Sequence of chain 1.A:
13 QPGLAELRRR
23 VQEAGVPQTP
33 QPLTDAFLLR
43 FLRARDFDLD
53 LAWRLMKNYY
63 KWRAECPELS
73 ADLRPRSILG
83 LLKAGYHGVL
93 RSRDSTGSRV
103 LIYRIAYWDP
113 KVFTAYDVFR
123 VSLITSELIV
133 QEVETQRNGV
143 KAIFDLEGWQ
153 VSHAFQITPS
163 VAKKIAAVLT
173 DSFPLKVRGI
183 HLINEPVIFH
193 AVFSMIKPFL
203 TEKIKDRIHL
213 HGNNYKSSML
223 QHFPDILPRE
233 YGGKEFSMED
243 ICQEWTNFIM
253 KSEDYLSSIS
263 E

The protein below binds the small molecule below.
Small molecule (SMILES): CCCC(=O)OC[C@H](CO[P](=O)(O)OC1[C@H](O)[C@H](OP(=O)(O)O)C(OP(=O)(O)O)[C@H](OP(=O)(O)O)[C@H]1O)O[C@H](O)CCC

Binding-site contacts:
Ligand atom OP9 contacts residue SER196 of chain 1.A at 3.2 Å (h-bond).
Ligand atom OP8 contacts residue SER196 of chain 1.A at 2.7 Å (h-bond).
Ligand atom P4 contacts residue LYS199 of chain 1.A at 4.2 Å.
Ligand atom O4 contacts residue LYS199 of chain 1.A at 3.9 Å.
Ligand atom OP5 contacts residue LYS207 of chain 1.A at 3.6 Å.
Ligand atom OP7 contacts residue LYS199 of chain 1.A at 4.1 Å.
Ligand atom P5 contacts residue SER196 of chain 1.A at 3.5 Å.
Ligand atom OP4 contacts residue LYS199 of chain 1.A at 3.8 Å.
Ligand atom OP5 contacts residue LYS199 of chain 1.A at 3.6 Å.
Ligand atom OP8 contacts residue LYS199 of chain 1.A at 2.7 Å (salt-bridge).
Ligand atom P5 contacts residue LYS199 of chain 1.A at 3.9 Å.